Sequence of chain 1.B:
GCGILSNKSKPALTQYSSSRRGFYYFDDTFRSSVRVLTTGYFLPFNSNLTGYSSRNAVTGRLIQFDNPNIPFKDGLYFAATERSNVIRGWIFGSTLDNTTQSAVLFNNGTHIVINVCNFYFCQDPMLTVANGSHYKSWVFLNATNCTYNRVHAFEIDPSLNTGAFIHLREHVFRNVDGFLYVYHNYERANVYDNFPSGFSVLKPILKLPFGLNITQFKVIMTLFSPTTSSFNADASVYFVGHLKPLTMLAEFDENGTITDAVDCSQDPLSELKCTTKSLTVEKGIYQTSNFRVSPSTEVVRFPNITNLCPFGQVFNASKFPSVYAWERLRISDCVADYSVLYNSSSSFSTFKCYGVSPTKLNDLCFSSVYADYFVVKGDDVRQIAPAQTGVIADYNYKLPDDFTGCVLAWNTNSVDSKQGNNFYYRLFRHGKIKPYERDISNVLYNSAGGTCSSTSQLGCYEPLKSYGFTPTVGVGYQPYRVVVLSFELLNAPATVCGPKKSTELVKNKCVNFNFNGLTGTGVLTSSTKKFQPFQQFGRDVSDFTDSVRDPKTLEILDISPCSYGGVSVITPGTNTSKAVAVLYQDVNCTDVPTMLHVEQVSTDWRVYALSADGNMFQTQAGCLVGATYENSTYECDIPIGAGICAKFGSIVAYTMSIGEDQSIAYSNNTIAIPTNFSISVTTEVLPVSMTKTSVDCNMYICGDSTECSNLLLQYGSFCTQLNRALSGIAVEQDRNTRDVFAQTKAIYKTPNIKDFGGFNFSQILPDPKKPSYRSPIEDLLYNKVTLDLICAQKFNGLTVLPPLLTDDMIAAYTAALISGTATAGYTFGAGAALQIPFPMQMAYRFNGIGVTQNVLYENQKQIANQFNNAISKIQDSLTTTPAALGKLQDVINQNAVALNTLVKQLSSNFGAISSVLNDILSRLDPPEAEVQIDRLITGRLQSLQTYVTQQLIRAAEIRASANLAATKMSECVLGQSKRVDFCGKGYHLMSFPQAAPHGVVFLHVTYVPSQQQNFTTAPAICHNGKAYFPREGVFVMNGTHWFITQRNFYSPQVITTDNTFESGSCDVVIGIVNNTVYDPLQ

Sequence of chain 1.A:
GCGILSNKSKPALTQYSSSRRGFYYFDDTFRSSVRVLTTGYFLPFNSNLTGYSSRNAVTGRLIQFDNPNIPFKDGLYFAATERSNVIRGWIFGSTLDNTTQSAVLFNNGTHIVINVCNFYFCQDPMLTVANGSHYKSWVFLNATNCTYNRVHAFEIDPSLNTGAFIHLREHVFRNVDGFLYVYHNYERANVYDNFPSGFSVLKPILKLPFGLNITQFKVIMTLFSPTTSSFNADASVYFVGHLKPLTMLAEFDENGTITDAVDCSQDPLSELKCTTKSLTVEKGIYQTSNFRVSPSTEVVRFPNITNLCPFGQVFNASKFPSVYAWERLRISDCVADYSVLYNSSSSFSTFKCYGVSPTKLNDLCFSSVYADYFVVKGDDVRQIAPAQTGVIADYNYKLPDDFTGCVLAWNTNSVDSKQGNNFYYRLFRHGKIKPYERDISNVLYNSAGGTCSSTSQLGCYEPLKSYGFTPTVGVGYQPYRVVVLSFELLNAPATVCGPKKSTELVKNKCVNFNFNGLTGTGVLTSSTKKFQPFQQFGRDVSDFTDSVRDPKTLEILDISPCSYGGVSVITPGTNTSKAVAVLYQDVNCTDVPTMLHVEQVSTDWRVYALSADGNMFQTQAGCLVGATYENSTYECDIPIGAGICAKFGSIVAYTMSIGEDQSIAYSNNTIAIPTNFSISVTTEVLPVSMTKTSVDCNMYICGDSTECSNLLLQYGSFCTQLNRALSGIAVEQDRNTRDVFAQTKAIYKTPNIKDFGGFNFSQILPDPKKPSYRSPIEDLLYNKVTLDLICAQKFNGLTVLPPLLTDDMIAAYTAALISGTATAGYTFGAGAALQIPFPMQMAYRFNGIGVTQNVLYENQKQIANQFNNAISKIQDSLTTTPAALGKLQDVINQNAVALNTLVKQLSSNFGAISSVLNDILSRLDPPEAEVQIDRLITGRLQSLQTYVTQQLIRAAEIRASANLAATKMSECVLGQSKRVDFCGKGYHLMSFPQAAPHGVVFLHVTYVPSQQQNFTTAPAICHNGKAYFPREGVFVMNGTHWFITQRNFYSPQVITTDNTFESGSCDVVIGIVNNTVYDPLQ

This protein binds this small molecule.
Small molecule (SMILES): CC(=O)N[C@H]1[C@H](O[C@H]2[C@H](O)[C@@H](NC(C)=O)CO[C@@H]2CO)O[C@H](CO)[C@@H](O[C@@H]2O[C@H](CO[C@H]3O[C@H](CO)[C@@H](O)[C@H](O)[C@@H]3O)[C@@H](O)[C@H](O[C@H]3O[C@H](CO)[C@@H](O)[C@H](O)[C@@H]3O[C@H]3O[C@H](CO)[C@@H](O)[C@H](O)[C@@H]3O)[C@@H]2O)[C@@H]1O

Binding-site contacts:
Ligand atom C8 contacts residue ASN247 of chain 1.B at 3.9 Å.
Ligand atom C8 contacts residue LYS466 of chain 1.A at 3.6 Å.
Ligand atom C5 contacts residue ASN247 of chain 1.B at 3.7 Å.
Ligand atom O7 contacts residue LYS466 of chain 1.A at 3.5 Å (salt-bridge).
Ligand atom O3 contacts residue GLY483 of chain 1.A at 3.6 Å.
Ligand atom C3 contacts residue ALA482 of chain 1.A at 3.7 Å (hydrophobic).
Ligand atom C8 contacts residue LYS468 of chain 1.A at 3.9 Å.
Ligand atom C3 contacts residue GLY483 of chain 1.A at 3.8 Å.
Ligand atom O5 contacts residue SER128 of chain 1.B at 3.5 Å.
Ligand atom C6 contacts residue SER128 of chain 1.B at 3.9 Å.
Ligand atom O7 contacts residue ARG463 of chain 1.A at 2.9 Å (salt-bridge).
Ligand atom O3 contacts residue GLY483 of chain 1.A at 3.8 Å.
Ligand atom C2 contacts residue HIS464 of chain 1.A at 4.2 Å.
Ligand atom C7 contacts residue LYS466 of chain 1.A at 4.0 Å.
Ligand atom C5 contacts residue HIS464 of chain 1.A at 3.9 Å.
Ligand atom C3 contacts residue SER481 of chain 1.A at 3.8 Å.
Ligand atom C2 contacts residue ASN247 of chain 1.B at 2.5 Å.
Ligand atom C6 contacts residue HIS464 of chain 1.A at 3.6 Å.
Ligand atom O5 contacts residue ASN247 of chain 1.B at 2.4 Å (h-bond).
Ligand atom O2 contacts residue GLY483 of chain 1.A at 3.6 Å.
Ligand atom C1 contacts residue ASN247 of chain 1.B at 1.5 Å.
Ligand atom C6 contacts residue THR129 of chain 1.B at 4.0 Å.
Ligand atom C1 contacts residue SER128 of chain 1.B at 4.1 Å.
Ligand atom C7 contacts residue ARG463 of chain 1.A at 3.9 Å.
Ligand atom C2 contacts residue ALA482 of chain 1.A at 3.7 Å (hydrophobic).
Ligand atom O7 contacts residue ASN247 of chain 1.B at 4.3 Å.
Ligand atom O4 contacts residue HIS464 of chain 1.A at 3.7 Å.
Ligand atom C3 contacts residue ASN247 of chain 1.B at 3.9 Å.
Ligand atom O6 contacts residue THR129 of chain 1.B at 4.2 Å.
Ligand atom C5 contacts residue SER128 of chain 1.B at 3.9 Å.
Ligand atom O2 contacts residue GLY484 of chain 1.A at 3.4 Å (h-bond).
Ligand atom C7 contacts residue ASN247 of chain 1.B at 3.6 Å.
Ligand atom O6 contacts residue HIS464 of chain 1.A at 3.9 Å.
Ligand atom O4 contacts residue HIS464 of chain 1.A at 4.2 Å.
Ligand atom O3 contacts residue SER481 of chain 1.A at 2.9 Å (h-bond).
Ligand atom C8 contacts residue THR129 of chain 1.B at 4.2 Å.
Ligand atom O3 contacts residue ALA482 of chain 1.A at 3.3 Å.
Ligand atom O4 contacts residue SER481 of chain 1.A at 3.8 Å.
Ligand atom N2 contacts residue ASN247 of chain 1.B at 2.7 Å (h-bond).
Ligand atom C1 contacts residue THR249 of chain 1.B at 3.9 Å.